Sequence of chain 2.C:
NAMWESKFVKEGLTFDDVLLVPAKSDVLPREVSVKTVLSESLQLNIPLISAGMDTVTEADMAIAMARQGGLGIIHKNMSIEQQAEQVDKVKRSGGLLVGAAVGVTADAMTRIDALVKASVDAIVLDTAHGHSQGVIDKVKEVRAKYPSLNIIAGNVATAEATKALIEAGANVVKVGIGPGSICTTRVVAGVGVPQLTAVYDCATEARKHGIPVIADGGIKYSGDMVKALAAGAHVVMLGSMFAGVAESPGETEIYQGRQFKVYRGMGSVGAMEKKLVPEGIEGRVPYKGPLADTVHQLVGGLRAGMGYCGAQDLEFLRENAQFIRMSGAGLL

Binding-site contacts:
Ligand atom C3' contacts residue ASP238 of chain 2.C at 3.3 Å.
Ligand atom O6 contacts residue GLY287 of chain 2.C at 3.2 Å.
Ligand atom O6 contacts residue GLY314 of chain 2.C at 3.2 Å.
Ligand atom O1P contacts residue LEU260 of chain 2.C at 3.8 Å.
Ligand atom O3P contacts residue GLY202 of chain 2.C at 3.7 Å.
Ligand atom O5' contacts residue TYR285 of chain 2.C at 3.8 Å.
Ligand atom C8 contacts residue MET75 of chain 2.C at 3.6 Å (hydrophobic).
Ligand atom O2' contacts residue ASN177 of chain 2.C at 3.7 Å.
Ligand atom C4' contacts residue ASP238 of chain 2.C at 3.4 Å.
Ligand atom C6 contacts residue GLY289 of chain 2.C at 3.6 Å.
Ligand atom N1 contacts residue GLU313 of chain 2.C at 2.8 Å (salt-bridge).
Ligand atom O1P contacts residue GLY261 of chain 2.C at 2.8 Å (h-bond).
Ligand atom C6 contacts residue GLU313 of chain 2.C at 3.7 Å.
Ligand atom N3 contacts residue CYS205 of chain 2.C at 3.7 Å.
Ligand atom O3P contacts residue GLY240 of chain 2.C at 3.1 Å (h-bond).
Ligand atom O2' contacts residue ASP238 of chain 2.C at 2.5 Å (salt-bridge).
Ligand atom O5' contacts residue GLY202 of chain 2.C at 3.8 Å.
Ligand atom O3' contacts residue ALA73 of chain 2.C at 3.4 Å.
Ligand atom O3P contacts residue SER203 of chain 2.C at 3.1 Å (h-bond).
Ligand atom N3 contacts residue Q211 of chain 2.R at 3.5 Å.
Ligand atom O2P contacts residue TYR285 of chain 2.C at 2.4 Å (h-bond).
Ligand atom O3' contacts residue MET259 of chain 2.C at 3.7 Å.
Ligand atom N7 contacts residue ILE204 of chain 2.C at 3.8 Å.
Ligand atom P contacts residue TYR285 of chain 2.C at 3.5 Å.
Ligand atom N7 contacts residue GLY287 of chain 2.C at 3.5 Å.
Ligand atom C2' contacts residue ASP238 of chain 2.C at 3.6 Å.
Ligand atom N7 contacts residue MET288 of chain 2.C at 2.9 Å (h-bond).
Ligand atom O3' contacts residue ASP238 of chain 2.C at 2.5 Å (salt-bridge).
Ligand atom N1 contacts residue Q211 of chain 2.R at 3.5 Å.
Ligand atom C2 contacts residue CYS205 of chain 2.C at 3.3 Å (hydrophobic).
Ligand atom C5' contacts residue TYR285 of chain 2.C at 3.6 Å (hydrophobic).
Ligand atom O6 contacts residue MET288 of chain 2.C at 3.4 Å (h-bond).
Ligand atom O6 contacts residue GLY289 of chain 2.C at 2.9 Å (h-bond).
Ligand atom O1P contacts residue SER262 of chain 2.C at 3.6 Å (h-bond).
Ligand atom O2P contacts residue SER262 of chain 2.C at 3.0 Å (h-bond).
Ligand atom O2P contacts residue SER203 of chain 2.C at 2.9 Å (h-bond).
Ligand atom O6 contacts residue GLU313 of chain 2.C at 3.5 Å (salt-bridge).
Ligand atom C2 contacts residue Q211 of chain 2.R at 3.4 Å.
Ligand atom C2 contacts residue GLU313 of chain 2.C at 3.6 Å.
Ligand atom C5 contacts residue MET288 of chain 2.C at 3.7 Å (hydrophobic).

This protein binds this small molecule.
Small molecule (SMILES): O=c1[nH]cnc2c1ncn2[C@@H]1O[C@H](COP(=O)(O)O)[C@@H](O)[C@H]1O